Binding-site contacts:
Ligand atom C14 contacts residue VAL33 of chain 1.C at 4.2 Å (hydrophobic).
Ligand atom C12 contacts residue TRP30 of chain 1.C at 4.2 Å (hydrophobic).
Ligand atom C02 contacts residue ZN1 of chain 1.L at 3.6 Å.
Ligand atom S01 contacts residue ZN1 of chain 1.M at 2.4 Å.
Ligand atom C05 contacts residue VAL27 of chain 1.C at 4.2 Å (hydrophobic).
Ligand atom S01 contacts residue ASP83 of chain 1.C at 2.9 Å (salt-bridge).
Ligand atom C15 contacts residue TRP30 of chain 1.C at 4.1 Å (hydrophobic).
Ligand atom C09 contacts residue LYS163 of chain 1.C at 3.5 Å.
Ligand atom S01 contacts residue HIS79 of chain 1.C at 3.8 Å.
Ligand atom S04 contacts residue ZN1 of chain 1.M at 4.3 Å.
Ligand atom C03 contacts residue ASP83 of chain 1.C at 3.9 Å.
Ligand atom S01 contacts residue CYS160 of chain 1.C at 4.0 Å.
Ligand atom C14 contacts residue TRP30 of chain 1.C at 3.6 Å (hydrophobic).
Ligand atom C03 contacts residue ZN1 of chain 1.M at 3.6 Å.
Ligand atom N07 contacts residue HIS199 of chain 1.C at 4.2 Å.
Ligand atom S13 contacts residue TRP30 of chain 1.C at 4.1 Å.
Ligand atom C02 contacts residue ASP83 of chain 1.C at 4.0 Å.
Ligand atom C08 contacts residue HIS199 of chain 1.C at 4.3 Å.
Ligand atom S13 contacts residue VAL27 of chain 1.C at 4.3 Å.
Ligand atom S04 contacts residue ASP83 of chain 1.C at 3.8 Å.
Ligand atom C15 contacts residue GLY168 of chain 1.C at 3.8 Å.
Ligand atom S01 contacts residue HIS199 of chain 1.C at 3.8 Å.
Ligand atom C09 contacts residue HIS199 of chain 1.C at 3.6 Å.
Ligand atom O10 contacts residue HIS199 of chain 1.C at 3.7 Å.
Ligand atom S01 contacts residue HIS81 of chain 1.C at 3.5 Å (h-bond).
Ligand atom C02 contacts residue HIS199 of chain 1.C at 3.8 Å.
Ligand atom S01 contacts residue ZN1 of chain 1.L at 2.3 Å.
Ligand atom C02 contacts residue ZN1 of chain 1.M at 3.4 Å.
Ligand atom C15 contacts residue ASN169 of chain 1.C at 3.5 Å.
Ligand atom O10 contacts residue LYS163 of chain 1.C at 2.8 Å (salt-bridge).
Ligand atom C03 contacts residue HIS199 of chain 1.C at 3.2 Å.
Ligand atom O11 contacts residue HIS199 of chain 1.C at 3.6 Å.
Ligand atom S04 contacts residue HIS199 of chain 1.C at 4.2 Å.
Ligand atom O11 contacts residue LYS163 of chain 1.C at 3.2 Å.
Ligand atom S01 contacts residue HIS141 of chain 1.C at 3.5 Å (h-bond).
Ligand atom C02 contacts residue HIS141 of chain 1.C at 3.9 Å.

The protein below binds the small molecule below.
Small molecule (SMILES): CC1(C)S[C@H]2CS[C@H](CS)N2[C@@H]1C(=O)O

Sequence of chain 1.C:
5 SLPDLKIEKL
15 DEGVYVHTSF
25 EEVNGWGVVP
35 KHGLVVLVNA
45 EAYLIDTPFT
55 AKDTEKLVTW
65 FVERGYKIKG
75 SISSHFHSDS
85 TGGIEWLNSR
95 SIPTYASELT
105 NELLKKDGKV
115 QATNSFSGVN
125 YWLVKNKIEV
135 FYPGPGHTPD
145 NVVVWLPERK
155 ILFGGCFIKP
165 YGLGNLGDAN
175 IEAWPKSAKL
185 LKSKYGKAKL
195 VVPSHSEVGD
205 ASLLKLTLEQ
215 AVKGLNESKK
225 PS